Binding-site contacts:
Ligand atom O1 contacts residue ASN142 of chain 2.A at 4.1 Å.
Ligand atom O1 contacts residue GLY143 of chain 2.A at 3.0 Å (h-bond).
Ligand atom C4 contacts residue DMS1 of chain 2.G at 4.2 Å.
Ligand atom C8 contacts residue SER46 of chain 2.A at 4.2 Å.
Ligand atom C4 contacts residue SER144 of chain 2.A at 4.4 Å.
Ligand atom C5 contacts residue HIS164 of chain 2.A at 4.2 Å.
Ligand atom N1 contacts residue SER46 of chain 2.A at 4.4 Å.
Ligand atom C5 contacts residue CYS145 of chain 2.A at 1.7 Å (hydrophobic).
Ligand atom C5 contacts residue DMS1 of chain 2.G at 3.3 Å.
Ligand atom O1 contacts residue SER144 of chain 2.A at 3.6 Å.
Ligand atom C2 contacts residue ASN142 of chain 2.A at 4.3 Å.
Ligand atom C4 contacts residue GLY143 of chain 2.A at 3.8 Å.
Ligand atom C12 contacts residue GLN189 of chain 2.A at 4.3 Å.
Ligand atom C5 contacts residue HIS163 of chain 2.A at 4.3 Å.
Ligand atom O1 contacts residue CYS145 of chain 2.A at 3.0 Å (h-bond).
Ligand atom C1 contacts residue ASN142 of chain 2.A at 4.1 Å.
Ligand atom C7 contacts residue DMS1 of chain 2.G at 3.7 Å.
Ligand atom C6 contacts residue ASN142 of chain 2.A at 4.5 Å.
Ligand atom O1 contacts residue LEU27 of chain 2.A at 4.5 Å.
Ligand atom N contacts residue DMS1 of chain 2.G at 4.3 Å.
Ligand atom C3 contacts residue HIS41 of chain 2.A at 4.2 Å.
Ligand atom C7 contacts residue ASN142 of chain 2.A at 3.5 Å.
Ligand atom C6 contacts residue CYS145 of chain 2.A at 3.5 Å (hydrophobic).
Ligand atom N contacts residue CYS145 of chain 2.A at 3.1 Å (h-bond).
Ligand atom C6 contacts residue HIS164 of chain 2.A at 4.5 Å.
Ligand atom C5 contacts residue LEU141 of chain 2.A at 4.5 Å (hydrophobic).
Ligand atom C3 contacts residue CYS145 of chain 2.A at 4.3 Å (hydrophobic).
Ligand atom N2 contacts residue GLN189 of chain 2.A at 3.9 Å.
Ligand atom C13 contacts residue GLN189 of chain 2.A at 3.8 Å.
Ligand atom C6 contacts residue DMS1 of chain 2.G at 3.6 Å.
Ligand atom O contacts residue ASN142 of chain 2.A at 3.4 Å (h-bond).
Ligand atom C10 contacts residue SER46 of chain 2.A at 3.7 Å.
Ligand atom C9 contacts residue SER46 of chain 2.A at 3.3 Å.
Ligand atom N contacts residue HIS41 of chain 2.A at 3.9 Å.
Ligand atom C5 contacts residue SER144 of chain 2.A at 4.2 Å.
Ligand atom C4 contacts residue CYS145 of chain 2.A at 2.4 Å (hydrophobic).
Ligand atom C5 contacts residue GLY143 of chain 2.A at 4.5 Å.
Ligand atom C4 contacts residue HIS41 of chain 2.A at 4.3 Å.
Ligand atom C6 contacts residue HIS41 of chain 2.A at 4.1 Å.
Ligand atom C contacts residue ASN142 of chain 2.A at 4.0 Å.

Sequence of chain 2.A:
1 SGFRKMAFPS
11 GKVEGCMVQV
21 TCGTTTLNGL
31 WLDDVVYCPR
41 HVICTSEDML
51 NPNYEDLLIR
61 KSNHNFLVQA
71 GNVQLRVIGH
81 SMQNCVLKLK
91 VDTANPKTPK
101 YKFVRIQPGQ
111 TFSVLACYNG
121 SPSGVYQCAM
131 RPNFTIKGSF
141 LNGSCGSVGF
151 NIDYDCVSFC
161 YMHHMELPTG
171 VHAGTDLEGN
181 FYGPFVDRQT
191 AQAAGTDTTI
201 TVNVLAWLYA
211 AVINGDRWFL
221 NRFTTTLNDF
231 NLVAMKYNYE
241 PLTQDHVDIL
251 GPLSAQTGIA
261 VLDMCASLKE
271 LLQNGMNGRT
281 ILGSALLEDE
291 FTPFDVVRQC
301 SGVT

A protein and the small-molecule ligand that binds it are described below.
Small molecule (SMILES): COc1ccc(NC(=O)C2CCN(C(C)=O)CC2)cn1